Binding-site contacts:
Ligand atom C5' contacts residue ASP743 of chain 1.D at 4.2 Å.
Ligand atom C5' contacts residue GLN567 of chain 1.C at 4.4 Å.
Ligand atom O5' contacts residue GLN567 of chain 1.C at 3.0 Å (h-bond).
Ligand atom C5' contacts residue HIS999 of chain 1.C at 3.9 Å.
Ligand atom C4' contacts residue HIS999 of chain 1.C at 3.6 Å.
Ligand atom O4' contacts residue HIS999 of chain 1.C at 3.8 Å.
Ligand atom OP1 contacts residue LYS846 of chain 1.C at 3.0 Å (salt-bridge).
Ligand atom P contacts residue LYS838 of chain 1.C at 4.1 Å.
Ligand atom O3' contacts residue LYS838 of chain 1.C at 3.6 Å.
Ligand atom O3' contacts residue ARG704 of chain 1.D at 4.1 Å.
Ligand atom OP2 contacts residue GLU445 of chain 1.C at 4.3 Å.
Ligand atom O2' contacts residue ASP743 of chain 1.D at 3.2 Å.
Ligand atom O3' contacts residue MG1 of chain 1.U at 2.2 Å.
Ligand atom O2' contacts residue ARG704 of chain 1.D at 3.3 Å (salt-bridge).
Ligand atom C2' contacts residue ASP743 of chain 1.D at 4.1 Å.
Ligand atom O3' contacts residue ASP739 of chain 1.D at 3.8 Å.
Ligand atom O5' contacts residue HIS999 of chain 1.C at 3.1 Å (h-bond).
Ligand atom C5' contacts residue MG1 of chain 1.U at 4.2 Å.
Ligand atom O2' contacts residue GLY742 of chain 1.D at 4.4 Å.
Ligand atom C5' contacts residue ASP741 of chain 1.D at 3.8 Å.
Ligand atom C3' contacts residue MG1 of chain 1.U at 3.5 Å.
Ligand atom C3' contacts residue ASP743 of chain 1.D at 3.5 Å.
Ligand atom O2' contacts residue MG1 of chain 1.U at 4.5 Å.
Ligand atom O4' contacts residue GLY742 of chain 1.D at 4.4 Å.
Ligand atom C4' contacts residue GLY742 of chain 1.D at 4.3 Å.
Ligand atom O3' contacts residue ASP741 of chain 1.D at 3.5 Å (salt-bridge).
Ligand atom N3 contacts residue ALA705 of chain 1.D at 3.9 Å.
Ligand atom C3' contacts residue ARG704 of chain 1.D at 4.5 Å.
Ligand atom C3' contacts residue ASP741 of chain 1.D at 4.4 Å.
Ligand atom C4' contacts residue ASP743 of chain 1.D at 3.5 Å.
Ligand atom P contacts residue LYS846 of chain 1.C at 4.0 Å.
Ligand atom O3' contacts residue ASP743 of chain 1.D at 2.6 Å (salt-bridge).
Ligand atom OP1 contacts residue ASP741 of chain 1.D at 3.9 Å.
Ligand atom C2' contacts residue ARG704 of chain 1.D at 3.8 Å.
Ligand atom C5' contacts residue GLY742 of chain 1.D at 4.5 Å.
Ligand atom C4' contacts residue ASP741 of chain 1.D at 4.1 Å.
Ligand atom OP2 contacts residue LYS846 of chain 1.C at 4.0 Å.
Ligand atom C2 contacts residue ALA705 of chain 1.D at 4.0 Å (hydrophobic).
Ligand atom C4' contacts residue MG1 of chain 1.U at 4.0 Å.
Ligand atom OP1 contacts residue LYS838 of chain 1.C at 3.2 Å (salt-bridge).

A protein and the small-molecule ligand that binds it are described below.
Small molecule (SMILES): Nc1nc(=O)c2ncn([C@@H]3O[C@H](CO)[C@@H](O[P](=O)(O)OC[C@H]4O[C@@H](n5cnc6c(N)ncnc65)[C@H](O)[C@@H]4O)[C@H]3O)c2[nH]1

Sequence of chain 1.D:
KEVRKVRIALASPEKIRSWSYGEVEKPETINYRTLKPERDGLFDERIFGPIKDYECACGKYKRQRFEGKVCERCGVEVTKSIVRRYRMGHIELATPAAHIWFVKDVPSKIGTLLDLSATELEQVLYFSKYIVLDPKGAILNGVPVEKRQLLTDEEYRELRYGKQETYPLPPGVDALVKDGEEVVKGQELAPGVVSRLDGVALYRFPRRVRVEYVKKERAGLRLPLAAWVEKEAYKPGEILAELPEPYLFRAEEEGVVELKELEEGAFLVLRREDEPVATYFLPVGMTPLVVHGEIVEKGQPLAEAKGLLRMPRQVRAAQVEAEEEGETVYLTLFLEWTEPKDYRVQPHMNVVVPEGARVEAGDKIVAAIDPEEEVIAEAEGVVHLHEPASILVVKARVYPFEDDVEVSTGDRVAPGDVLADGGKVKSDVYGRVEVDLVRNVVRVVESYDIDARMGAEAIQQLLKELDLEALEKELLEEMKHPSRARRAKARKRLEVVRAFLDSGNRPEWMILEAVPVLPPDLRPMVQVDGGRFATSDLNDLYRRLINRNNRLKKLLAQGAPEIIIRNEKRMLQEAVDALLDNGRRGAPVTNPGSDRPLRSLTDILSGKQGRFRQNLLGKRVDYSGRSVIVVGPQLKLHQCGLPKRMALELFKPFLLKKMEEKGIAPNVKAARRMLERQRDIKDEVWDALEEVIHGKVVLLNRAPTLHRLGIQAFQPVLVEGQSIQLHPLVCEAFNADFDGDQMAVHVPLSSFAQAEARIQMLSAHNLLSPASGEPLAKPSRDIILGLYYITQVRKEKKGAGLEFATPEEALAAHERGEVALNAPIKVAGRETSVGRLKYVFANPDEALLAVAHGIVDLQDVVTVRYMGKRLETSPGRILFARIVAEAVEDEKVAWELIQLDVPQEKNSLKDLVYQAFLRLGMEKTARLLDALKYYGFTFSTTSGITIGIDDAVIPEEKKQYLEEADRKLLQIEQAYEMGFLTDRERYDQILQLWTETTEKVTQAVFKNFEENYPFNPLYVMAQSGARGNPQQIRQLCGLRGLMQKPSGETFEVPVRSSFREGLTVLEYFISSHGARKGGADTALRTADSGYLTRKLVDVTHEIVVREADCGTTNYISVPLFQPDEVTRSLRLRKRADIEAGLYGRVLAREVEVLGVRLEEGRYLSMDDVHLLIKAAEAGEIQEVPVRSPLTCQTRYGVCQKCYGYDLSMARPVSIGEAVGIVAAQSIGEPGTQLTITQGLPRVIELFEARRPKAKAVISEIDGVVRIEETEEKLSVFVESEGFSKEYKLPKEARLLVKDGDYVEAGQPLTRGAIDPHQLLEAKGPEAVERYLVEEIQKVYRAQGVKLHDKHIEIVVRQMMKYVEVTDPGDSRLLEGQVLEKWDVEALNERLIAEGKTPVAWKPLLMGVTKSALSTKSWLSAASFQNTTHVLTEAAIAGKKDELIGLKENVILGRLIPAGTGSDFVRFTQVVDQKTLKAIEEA

Sequence of chain 1.C:
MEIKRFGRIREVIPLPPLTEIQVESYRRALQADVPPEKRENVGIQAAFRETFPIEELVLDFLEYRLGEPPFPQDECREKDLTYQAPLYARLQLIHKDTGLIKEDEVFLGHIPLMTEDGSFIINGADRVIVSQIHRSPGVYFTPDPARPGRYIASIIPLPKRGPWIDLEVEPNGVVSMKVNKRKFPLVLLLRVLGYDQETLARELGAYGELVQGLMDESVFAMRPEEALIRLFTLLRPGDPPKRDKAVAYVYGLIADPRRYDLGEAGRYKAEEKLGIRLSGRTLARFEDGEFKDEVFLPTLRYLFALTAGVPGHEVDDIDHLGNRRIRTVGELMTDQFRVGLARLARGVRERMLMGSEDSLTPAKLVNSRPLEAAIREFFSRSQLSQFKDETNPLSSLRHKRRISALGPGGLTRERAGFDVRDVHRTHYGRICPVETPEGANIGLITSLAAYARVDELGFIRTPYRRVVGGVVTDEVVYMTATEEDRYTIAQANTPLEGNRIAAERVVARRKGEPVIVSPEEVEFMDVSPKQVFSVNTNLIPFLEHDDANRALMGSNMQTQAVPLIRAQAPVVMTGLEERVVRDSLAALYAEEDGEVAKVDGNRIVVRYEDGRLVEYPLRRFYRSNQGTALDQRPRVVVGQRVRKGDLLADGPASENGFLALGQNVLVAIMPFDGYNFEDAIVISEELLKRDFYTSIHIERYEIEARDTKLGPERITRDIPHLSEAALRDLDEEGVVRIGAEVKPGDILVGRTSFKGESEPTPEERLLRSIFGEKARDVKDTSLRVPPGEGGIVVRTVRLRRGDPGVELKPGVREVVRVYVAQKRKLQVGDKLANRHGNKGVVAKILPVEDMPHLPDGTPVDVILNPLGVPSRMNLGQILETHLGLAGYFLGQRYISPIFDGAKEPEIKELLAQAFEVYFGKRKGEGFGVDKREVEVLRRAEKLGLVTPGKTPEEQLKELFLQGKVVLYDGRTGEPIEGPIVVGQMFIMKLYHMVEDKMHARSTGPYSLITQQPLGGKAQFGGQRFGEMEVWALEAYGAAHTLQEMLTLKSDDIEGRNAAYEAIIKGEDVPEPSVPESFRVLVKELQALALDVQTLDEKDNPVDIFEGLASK